Binding-site contacts:
Ligand atom N2 contacts residue ASN153 of chain 1.A at 3.0 Å (h-bond).
Ligand atom C2 contacts residue HIS149 of chain 1.A at 3.9 Å.
Ligand atom O6 contacts residue HIS158 of chain 1.A at 3.9 Å.
Ligand atom C2 contacts residue HIS158 of chain 1.A at 3.6 Å.
Ligand atom O5 contacts residue HIS149 of chain 1.A at 3.6 Å.
Ligand atom C1 contacts residue HIS158 of chain 1.A at 3.9 Å.
Ligand atom C3 contacts residue ASN153 of chain 1.A at 3.8 Å.
Ligand atom C7 contacts residue ASN153 of chain 1.A at 3.2 Å.
Ligand atom O6 contacts residue HIS149 of chain 1.A at 2.9 Å (h-bond).
Ligand atom O7 contacts residue VAL151 of chain 1.A at 4.2 Å.
Ligand atom O4 contacts residue HIS149 of chain 1.A at 3.1 Å (h-bond).
Ligand atom C5 contacts residue GLY156 of chain 1.A at 4.3 Å.
Ligand atom C1 contacts residue ASN153 of chain 1.A at 1.4 Å.
Ligand atom O3 contacts residue HIS149 of chain 1.A at 3.2 Å.
Ligand atom C4 contacts residue ASN153 of chain 1.A at 4.2 Å.
Ligand atom O2 contacts residue GLY156 of chain 1.A at 4.3 Å.
Ligand atom C5 contacts residue ASN153 of chain 1.A at 3.6 Å.
Ligand atom C3 contacts residue HIS158 of chain 1.A at 4.1 Å.
Ligand atom O3 contacts residue HIS158 of chain 1.A at 3.5 Å (h-bond).
Ligand atom O3 contacts residue GLU147 of chain 1.A at 3.9 Å.
Ligand atom C4 contacts residue HIS149 of chain 1.A at 4.3 Å.
Ligand atom C2 contacts residue ASN153 of chain 1.A at 2.4 Å.
Ligand atom O7 contacts residue HIS149 of chain 1.A at 3.3 Å (h-bond).
Ligand atom O5 contacts residue GLY156 of chain 1.A at 3.8 Å.
Ligand atom C3 contacts residue HIS149 of chain 1.A at 3.9 Å.
Ligand atom O6 contacts residue GLY156 of chain 1.A at 3.7 Å.
Ligand atom O2 contacts residue LYS157 of chain 1.A at 4.2 Å.
Ligand atom C6 contacts residue GLY156 of chain 1.A at 4.1 Å.
Ligand atom O4 contacts residue GLU147 of chain 1.A at 2.7 Å (salt-bridge).
Ligand atom C6 contacts residue HIS149 of chain 1.A at 3.6 Å.
Ligand atom O5 contacts residue ASN153 of chain 1.A at 2.3 Å (h-bond).
Ligand atom C6 contacts residue HIS149 of chain 1.A at 4.1 Å.
Ligand atom C3 contacts residue GLU147 of chain 1.A at 4.4 Å.
Ligand atom C5 contacts residue HIS149 of chain 1.A at 4.2 Å.
Ligand atom C4 contacts residue HIS149 of chain 1.A at 3.9 Å.
Ligand atom C1 contacts residue HIS149 of chain 1.A at 4.1 Å.
Ligand atom O4 contacts residue HIS158 of chain 1.A at 3.9 Å.
Ligand atom C4 contacts residue GLU147 of chain 1.A at 4.0 Å.
Ligand atom O7 contacts residue ASN153 of chain 1.A at 2.8 Å (h-bond).
Ligand atom O5 contacts residue HIS158 of chain 1.A at 4.0 Å.

Sequence of chain 1.A:
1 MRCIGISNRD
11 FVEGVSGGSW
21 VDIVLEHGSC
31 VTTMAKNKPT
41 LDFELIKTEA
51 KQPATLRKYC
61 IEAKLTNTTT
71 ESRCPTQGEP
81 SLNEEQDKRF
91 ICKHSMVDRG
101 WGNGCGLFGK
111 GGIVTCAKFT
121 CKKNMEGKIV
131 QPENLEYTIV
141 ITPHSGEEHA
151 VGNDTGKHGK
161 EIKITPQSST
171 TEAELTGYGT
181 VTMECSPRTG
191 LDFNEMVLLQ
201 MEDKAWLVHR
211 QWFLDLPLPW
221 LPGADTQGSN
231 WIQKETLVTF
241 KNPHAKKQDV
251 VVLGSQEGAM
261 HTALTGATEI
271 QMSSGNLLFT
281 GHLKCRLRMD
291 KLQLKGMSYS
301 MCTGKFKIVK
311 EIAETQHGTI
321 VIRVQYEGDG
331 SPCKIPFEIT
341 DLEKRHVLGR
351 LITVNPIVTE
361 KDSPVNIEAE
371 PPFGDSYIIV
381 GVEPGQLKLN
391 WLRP

This small molecule binds to this protein.
Small molecule (SMILES): CC(=O)N[C@H]1[C@H](O[C@H]2[C@H](O)[C@@H](NC(C)=O)CO[C@@H]2CO[C@@H]2O[C@@H](C)[C@@H](O)[C@@H](O)[C@@H]2O)O[C@H](CO)[C@@H](O[C@@H]2O[C@H](CO[C@H]3O[C@H](CO)[C@@H](O)[C@H](O)[C@@H]3O)[C@@H](O)[C@H](O[C@H]3O[C@H](CO)[C@@H](O)[C@H](O)[C@@H]3O)[C@@H]2O)[C@@H]1O